Binding-site contacts:
Ligand atom O2 contacts residue GLN255 of chain 1.A at 3.2 Å (h-bond).
Ligand atom O1 contacts residue ALA210 of chain 1.A at 3.6 Å.
Ligand atom C3 contacts residue ASP107 of chain 1.A at 3.4 Å.
Ligand atom O2 contacts residue TYR32 of chain 1.A at 3.5 Å (h-bond).
Ligand atom O1 contacts residue ASP235 of chain 1.A at 2.6 Å (salt-bridge).
Ligand atom O1 contacts residue GLN255 of chain 1.A at 3.2 Å (h-bond).
Ligand atom O2 contacts residue ASP107 of chain 1.A at 2.6 Å (salt-bridge).
Ligand atom C3 contacts residue TYR32 of chain 1.A at 3.9 Å (hydrophobic).
Ligand atom O2 contacts residue ASN155 of chain 1.A at 3.6 Å.
Ligand atom C5 contacts residue ALA210 of chain 1.A at 3.8 Å (hydrophobic).
Ligand atom O5 contacts residue ALA210 of chain 1.A at 3.0 Å (h-bond).
Ligand atom C1 contacts residue ALA210 of chain 1.A at 3.9 Å (hydrophobic).
Ligand atom C4 contacts residue HIS26 of chain 1.A at 3.5 Å.
Ligand atom O1 contacts residue SER209 of chain 1.A at 3.6 Å.
Ligand atom C1 contacts residue TYR32 of chain 1.A at 4.1 Å (hydrophobic).
Ligand atom C2 contacts residue ASP107 of chain 1.A at 3.7 Å.
Ligand atom O4 contacts residue TRP33 of chain 1.A at 2.8 Å (h-bond).
Ligand atom O2 contacts residue ARG159 of chain 1.A at 3.5 Å (salt-bridge).
Ligand atom O1 contacts residue ARG159 of chain 1.A at 2.5 Å (salt-bridge).
Ligand atom O3 contacts residue TYR82 of chain 1.A at 3.6 Å.
Ligand atom C5 contacts residue SER209 of chain 1.A at 4.2 Å.
Ligand atom C1 contacts residue ASP235 of chain 1.A at 3.2 Å.
Ligand atom C1 contacts residue ARG159 of chain 1.A at 3.6 Å.
Ligand atom C3 contacts residue ASN155 of chain 1.A at 4.2 Å.
Ligand atom O3 contacts residue TRP33 of chain 1.A at 4.1 Å.
Ligand atom O1 contacts residue THR208 of chain 1.A at 4.0 Å.
Ligand atom O5 contacts residue SER209 of chain 1.A at 3.5 Å.
Ligand atom C1 contacts residue GLN255 of chain 1.A at 3.7 Å.
Ligand atom C5 contacts residue TYR32 of chain 1.A at 4.1 Å (hydrophobic).
Ligand atom O5 contacts residue ASP235 of chain 1.A at 3.6 Å (salt-bridge).
Ligand atom O3 contacts residue ASP107 of chain 1.A at 2.6 Å (salt-bridge).
Ligand atom C2 contacts residue ARG159 of chain 1.A at 3.5 Å.
Ligand atom O3 contacts residue ASN155 of chain 1.A at 3.3 Å (h-bond).
Ligand atom C2 contacts residue GLN255 of chain 1.A at 4.1 Å.
Ligand atom O3 contacts residue HIS26 of chain 1.A at 3.9 Å.
Ligand atom C2 contacts residue ASN155 of chain 1.A at 4.0 Å.
Ligand atom C2 contacts residue TYR32 of chain 1.A at 4.1 Å (hydrophobic).
Ligand atom O4 contacts residue HIS26 of chain 1.A at 2.7 Å (h-bond).
Ligand atom C4 contacts residue TRP33 of chain 1.A at 3.9 Å (hydrophobic).
Ligand atom C3 contacts residue TRP33 of chain 1.A at 4.0 Å (hydrophobic).

A protein and the small-molecule ligand that binds it are described below.
Small molecule (SMILES): O[C@@H]1[C@@H](O)[C@H](O)OC[C@H]1O

Sequence of chain 1.A:
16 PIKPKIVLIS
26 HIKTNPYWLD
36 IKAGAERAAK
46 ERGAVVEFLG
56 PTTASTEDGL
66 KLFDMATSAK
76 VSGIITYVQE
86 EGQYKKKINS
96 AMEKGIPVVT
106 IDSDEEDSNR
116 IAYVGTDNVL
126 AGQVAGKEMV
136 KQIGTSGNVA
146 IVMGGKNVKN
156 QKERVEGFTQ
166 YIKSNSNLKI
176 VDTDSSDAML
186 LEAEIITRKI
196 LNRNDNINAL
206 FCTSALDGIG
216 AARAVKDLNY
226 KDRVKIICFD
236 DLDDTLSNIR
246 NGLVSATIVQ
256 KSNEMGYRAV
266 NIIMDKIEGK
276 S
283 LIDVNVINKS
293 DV